The protein below binds the small molecule below.
Small molecule (SMILES): Cc1ncnc2c1ncn2[C@@H]1O[C@H]([C@H](C)O)[C@@H](O)[C@H]1O

Sequence of chain 1.C:
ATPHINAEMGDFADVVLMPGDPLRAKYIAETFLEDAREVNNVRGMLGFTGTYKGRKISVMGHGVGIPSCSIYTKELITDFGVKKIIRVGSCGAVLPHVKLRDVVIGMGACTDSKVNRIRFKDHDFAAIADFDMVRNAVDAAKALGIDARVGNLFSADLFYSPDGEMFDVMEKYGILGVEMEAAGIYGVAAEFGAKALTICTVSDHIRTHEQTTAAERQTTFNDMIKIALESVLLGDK

Binding-site contacts:
Ligand atom N3 contacts residue MET180 of chain 2.B at 3.4 Å.
Ligand atom N7 contacts residue CYS91 of chain 2.B at 3.6 Å.
Ligand atom C4 contacts residue PHE159 of chain 2.B at 3.7 Å (hydrophobic).
Ligand atom N1 contacts residue PHE159 of chain 2.B at 3.6 Å.
Ligand atom O5' contacts residue HIS4 of chain 1.C at 2.5 Å (h-bond).
Ligand atom C1' contacts residue PO41 of chain 2.E at 3.2 Å.
Ligand atom O2' contacts residue GLU181 of chain 2.B at 2.7 Å (salt-bridge).
Ligand atom O3' contacts residue GLU181 of chain 2.B at 2.8 Å (salt-bridge).
Ligand atom C3' contacts residue PO41 of chain 2.E at 3.5 Å.
Ligand atom O2' contacts residue PO41 of chain 2.E at 3.3 Å (h-bond).
Ligand atom C8 contacts residue CYS91 of chain 2.B at 3.8 Å (hydrophobic).
Ligand atom C2 contacts residue PHE159 of chain 2.B at 3.3 Å (hydrophobic).
Ligand atom C4 contacts residue VAL178 of chain 2.B at 3.6 Å (hydrophobic).
Ligand atom O5' contacts residue PHE159 of chain 2.B at 3.3 Å.
Ligand atom O2' contacts residue MET180 of chain 2.B at 2.9 Å (h-bond).
Ligand atom C5 contacts residue PHE159 of chain 2.B at 3.8 Å (hydrophobic).
Ligand atom O2' contacts residue GLU179 of chain 2.B at 3.1 Å.
Ligand atom N3 contacts residue PHE159 of chain 2.B at 3.5 Å.
Ligand atom C3' contacts residue GLU181 of chain 2.B at 3.5 Å.
Ligand atom C5' contacts residue PHE159 of chain 2.B at 3.6 Å (hydrophobic).
Ligand atom N9 contacts residue SER90 of chain 2.B at 3.6 Å.
Ligand atom C6 contacts residue PHE159 of chain 2.B at 3.8 Å (hydrophobic).
Ligand atom O3' contacts residue PO41 of chain 2.E at 2.5 Å (h-bond).
Ligand atom C6' contacts residue HIS4 of chain 1.C at 3.1 Å.
Ligand atom C5 contacts residue VAL178 of chain 2.B at 3.5 Å (hydrophobic).
Ligand atom O2' contacts residue ARG87 of chain 2.B at 3.6 Å (salt-bridge).
Ligand atom C6' contacts residue VAL64 of chain 2.B at 3.5 Å (hydrophobic).
Ligand atom N7 contacts residue GLY92 of chain 2.B at 3.4 Å (h-bond).
Ligand atom C6' contacts residue ILE71 of chain 1.C at 3.5 Å (hydrophobic).
Ligand atom C2 contacts residue MET180 of chain 2.B at 3.8 Å (hydrophobic).
Ligand atom O4' contacts residue PO41 of chain 2.E at 3.3 Å (h-bond).
Ligand atom C2' contacts residue PO41 of chain 2.E at 3.6 Å.
Ligand atom C4' contacts residue PO41 of chain 2.E at 3.6 Å.
Ligand atom C1' contacts residue SER90 of chain 2.B at 3.4 Å.
Ligand atom C8 contacts residue SER90 of chain 2.B at 3.5 Å.
Ligand atom O4' contacts residue ARG43 of chain 1.C at 3.8 Å.
Ligand atom C2' contacts residue MET180 of chain 2.B at 3.6 Å (hydrophobic).
Ligand atom C6 contacts residue VAL178 of chain 2.B at 3.8 Å (hydrophobic).
Ligand atom C4' contacts residue ARG43 of chain 1.C at 3.7 Å.
Ligand atom C5' contacts residue HIS4 of chain 1.C at 3.5 Å.

Sequence of chain 2.B:
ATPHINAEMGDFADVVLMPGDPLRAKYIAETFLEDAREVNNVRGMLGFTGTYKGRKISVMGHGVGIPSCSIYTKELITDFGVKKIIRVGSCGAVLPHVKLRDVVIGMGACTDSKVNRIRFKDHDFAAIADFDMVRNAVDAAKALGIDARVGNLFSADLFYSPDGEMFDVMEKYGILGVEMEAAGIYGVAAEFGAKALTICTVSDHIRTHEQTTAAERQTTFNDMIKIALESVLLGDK